Sequence of chain 1.A:
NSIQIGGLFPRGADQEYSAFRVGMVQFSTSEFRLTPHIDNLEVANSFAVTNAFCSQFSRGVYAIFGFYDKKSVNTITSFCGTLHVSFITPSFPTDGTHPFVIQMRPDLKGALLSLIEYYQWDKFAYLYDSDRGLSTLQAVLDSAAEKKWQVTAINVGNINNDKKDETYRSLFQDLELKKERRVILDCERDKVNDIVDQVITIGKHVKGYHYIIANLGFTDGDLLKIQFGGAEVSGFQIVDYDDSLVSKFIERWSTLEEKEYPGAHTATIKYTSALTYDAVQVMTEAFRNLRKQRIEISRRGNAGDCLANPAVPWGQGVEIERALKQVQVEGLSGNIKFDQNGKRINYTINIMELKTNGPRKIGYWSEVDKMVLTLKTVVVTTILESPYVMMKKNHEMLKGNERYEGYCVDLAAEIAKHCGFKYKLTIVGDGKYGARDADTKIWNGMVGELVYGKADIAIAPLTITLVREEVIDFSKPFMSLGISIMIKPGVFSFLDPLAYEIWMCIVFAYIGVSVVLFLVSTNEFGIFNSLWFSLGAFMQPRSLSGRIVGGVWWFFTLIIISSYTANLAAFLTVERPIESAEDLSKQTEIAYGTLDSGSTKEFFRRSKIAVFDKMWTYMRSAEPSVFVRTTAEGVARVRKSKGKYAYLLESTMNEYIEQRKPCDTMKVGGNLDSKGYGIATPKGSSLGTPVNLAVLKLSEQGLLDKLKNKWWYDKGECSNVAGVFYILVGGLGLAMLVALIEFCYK

A protein and the small-molecule ligand that binds it are described below.
Small molecule (SMILES): O=c1[nH]c2cc(C(F)(F)F)c(N3CCOCC3)cc2n(CP(=O)(O)O)c1=O

Binding-site contacts:
Ligand atom NAP contacts residue THR480 of chain 1.A at 3.4 Å (h-bond).
Ligand atom CAT contacts residue PRO478 of chain 1.A at 3.8 Å (hydrophobic).
Ligand atom OAE contacts residue SER654 of chain 1.A at 3.4 Å (h-bond).
Ligand atom OAD contacts residue SER654 of chain 1.A at 3.2 Å (h-bond).
Ligand atom OAB contacts residue ARG485 of chain 1.A at 3.0 Å (salt-bridge).
Ligand atom CAS contacts residue TYR450 of chain 1.A at 3.4 Å (hydrophobic).
Ligand atom FAF contacts residue TYR732 of chain 1.A at 3.1 Å.
Ligand atom NAP contacts residue PRO478 of chain 1.A at 2.8 Å (h-bond).
Ligand atom FAH contacts residue GLU402 of chain 1.A at 3.3 Å.
Ligand atom OAB contacts residue TYR450 of chain 1.A at 3.8 Å.
Ligand atom CAN contacts residue GLU402 of chain 1.A at 3.6 Å.
Ligand atom CAL contacts residue THR686 of chain 1.A at 3.1 Å.
Ligand atom OAA contacts residue TYR450 of chain 1.A at 3.8 Å.
Ligand atom FAF contacts residue THR707 of chain 1.A at 3.1 Å.
Ligand atom CAK contacts residue THR686 of chain 1.A at 3.8 Å.
Ligand atom OAA contacts residue ARG485 of chain 1.A at 2.7 Å (salt-bridge).
Ligand atom OAC contacts residue SER654 of chain 1.A at 2.6 Å (h-bond).
Ligand atom NAY contacts residue TYR450 of chain 1.A at 3.5 Å.
Ligand atom OAQ contacts residue THR686 of chain 1.A at 2.7 Å (h-bond).
Ligand atom CAU contacts residue TYR450 of chain 1.A at 3.6 Å (hydrophobic).
Ligand atom CAV contacts residue TYR450 of chain 1.A at 3.4 Å (hydrophobic).
Ligand atom CAW contacts residue TYR450 of chain 1.A at 3.4 Å (hydrophobic).
Ligand atom CAJ contacts residue PRO478 of chain 1.A at 3.5 Å (hydrophobic).
Ligand atom CAI contacts residue TYR450 of chain 1.A at 3.8 Å (hydrophobic).
Ligand atom CAT contacts residue THR480 of chain 1.A at 3.2 Å.
Ligand atom FAG contacts residue TYR732 of chain 1.A at 3.6 Å.
Ligand atom NAP contacts residue TYR450 of chain 1.A at 3.5 Å.
Ligand atom CAJ contacts residue TYR732 of chain 1.A at 3.6 Å (hydrophobic).
Ligand atom PBA contacts residue SER654 of chain 1.A at 3.5 Å.
Ligand atom OAA contacts residue LEU479 of chain 1.A at 3.5 Å.
Ligand atom FAG contacts residue TYR405 of chain 1.A at 3.6 Å.
Ligand atom FAG contacts residue TYR450 of chain 1.A at 3.7 Å.
Ligand atom CAK contacts residue MET708 of chain 1.A at 3.8 Å (hydrophobic).
Ligand atom CAT contacts residue TYR450 of chain 1.A at 3.5 Å (hydrophobic).
Ligand atom CAV contacts residue PRO478 of chain 1.A at 3.6 Å (hydrophobic).
Ligand atom OAA contacts residue THR480 of chain 1.A at 2.9 Å (h-bond).
Ligand atom OAD contacts residue GLY653 of chain 1.A at 3.5 Å.
Ligand atom CAZ contacts residue TYR732 of chain 1.A at 3.7 Å (hydrophobic).
Ligand atom FAG contacts residue PRO478 of chain 1.A at 3.5 Å.
Ligand atom CAJ contacts residue TYR450 of chain 1.A at 3.4 Å (hydrophobic).